Sequence of chain 1.D:
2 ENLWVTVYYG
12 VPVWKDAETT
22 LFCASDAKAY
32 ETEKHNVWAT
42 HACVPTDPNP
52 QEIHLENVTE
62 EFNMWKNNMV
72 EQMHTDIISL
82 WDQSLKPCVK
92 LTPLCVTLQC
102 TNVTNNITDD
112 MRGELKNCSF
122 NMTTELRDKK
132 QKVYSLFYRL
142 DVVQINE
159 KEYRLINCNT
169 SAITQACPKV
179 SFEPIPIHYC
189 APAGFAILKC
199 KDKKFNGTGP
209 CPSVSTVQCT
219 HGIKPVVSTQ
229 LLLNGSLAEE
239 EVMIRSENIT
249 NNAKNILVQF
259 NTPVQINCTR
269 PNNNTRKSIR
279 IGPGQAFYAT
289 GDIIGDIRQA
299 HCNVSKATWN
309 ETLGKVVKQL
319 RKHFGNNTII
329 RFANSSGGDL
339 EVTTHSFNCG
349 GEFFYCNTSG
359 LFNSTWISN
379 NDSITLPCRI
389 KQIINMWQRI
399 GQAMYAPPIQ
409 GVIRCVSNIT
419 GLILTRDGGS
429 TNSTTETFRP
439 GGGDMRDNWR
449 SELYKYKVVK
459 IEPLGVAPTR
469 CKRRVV

This protein binds this small molecule.
Small molecule (SMILES): CC(=O)N[C@H]1[C@H](O[C@H]2[C@H](O)[C@@H](NC(C)=O)CO[C@@H]2CO)O[C@H](CO)[C@@H](O[C@@H]2O[C@H](CO[C@H]3O[C@H](CO)[C@@H](O)[C@H](O)[C@@H]3O)[C@@H](O)[C@H](O[C@H]3O[C@H](CO)[C@@H](O)[C@H](O)[C@@H]3O)[C@@H]2O)[C@@H]1O

Binding-site contacts:
Ligand atom C4 contacts residue NAG1 of chain 1.PA at 4.3 Å.
Ligand atom C6 contacts residue NAG1 of chain 1.PA at 3.7 Å.
Ligand atom C5 contacts residue ASN332 of chain 1.D at 3.7 Å.
Ligand atom C2 contacts residue NAG2 of chain 1.PA at 3.7 Å.
Ligand atom N2 contacts residue ASN355 of chain 1.D at 4.5 Å.
Ligand atom C1 contacts residue NAG2 of chain 1.PA at 4.0 Å.
Ligand atom O7 contacts residue NAG1 of chain 1.PA at 3.1 Å.
Ligand atom C8 contacts residue ASN355 of chain 1.D at 3.3 Å.
Ligand atom C4 contacts residue NAG2 of chain 1.PA at 3.8 Å.
Ligand atom O5 contacts residue NAG2 of chain 1.PA at 4.4 Å.
Ligand atom C7 contacts residue ASN355 of chain 1.D at 3.7 Å.
Ligand atom O4 contacts residue NAG2 of chain 1.PA at 3.0 Å (h-bond).
Ligand atom O6 contacts residue NAG1 of chain 1.PA at 4.4 Å.
Ligand atom N2 contacts residue NAG1 of chain 1.PA at 4.4 Å.
Ligand atom C8 contacts residue NAG1 of chain 1.PA at 4.4 Å.
Ligand atom C2 contacts residue ASN332 of chain 1.D at 2.4 Å.
Ligand atom C6 contacts residue NAG2 of chain 1.PA at 3.3 Å.
Ligand atom O6 contacts residue NAG1 of chain 1.IB at 4.3 Å.
Ligand atom N2 contacts residue ASN332 of chain 1.D at 2.8 Å (h-bond).
Ligand atom O2 contacts residue NAG2 of chain 1.PA at 3.2 Å (h-bond).
Ligand atom C2 contacts residue NAG1 of chain 1.PA at 4.0 Å.
Ligand atom C3 contacts residue ASN332 of chain 1.D at 3.8 Å.
Ligand atom O5 contacts residue ASN332 of chain 1.D at 2.5 Å (h-bond).
Ligand atom O7 contacts residue ASN355 of chain 1.D at 3.9 Å.
Ligand atom C4 contacts residue ASN332 of chain 1.D at 4.3 Å.
Ligand atom C5 contacts residue NAG1 of chain 1.PA at 4.4 Å.
Ligand atom C7 contacts residue NAG1 of chain 1.PA at 3.7 Å.
Ligand atom C8 contacts residue THR341 of chain 1.D at 4.3 Å.
Ligand atom C5 contacts residue NAG2 of chain 1.PA at 3.4 Å.
Ligand atom C7 contacts residue ASN332 of chain 1.D at 4.0 Å.
Ligand atom O3 contacts residue NAG1 of chain 1.PA at 3.8 Å.
Ligand atom O5 contacts residue NAG1 of chain 1.PA at 4.3 Å.
Ligand atom C1 contacts residue ASN332 of chain 1.D at 1.4 Å.